Binding-site contacts:
Ligand atom N7 contacts residue TYR85 of chain 51.C at 3.8 Å.
Ligand atom OP2 contacts residue LYS57 of chain 56.C at 3.0 Å (salt-bridge).
Ligand atom O4' contacts residue LYS61 of chain 51.C at 3.7 Å.
Ligand atom OP1 contacts residue LYS89 of chain 56.C at 3.5 Å (salt-bridge).
Ligand atom OP2 contacts residue LYS89 of chain 56.C at 3.5 Å (salt-bridge).
Ligand atom OP2 contacts residue SER51 of chain 56.C at 3.3 Å (h-bond).
Ligand atom N7 contacts residue LYS61 of chain 51.C at 3.4 Å.
Ligand atom OP2 contacts residue TYR85 of chain 51.C at 2.6 Å (h-bond).
Ligand atom C6 contacts residue THR45 of chain 51.C at 3.4 Å.
Ligand atom OP2 contacts residue LYS57 of chain 56.C at 3.5 Å (salt-bridge).
Ligand atom N6 contacts residue THR45 of chain 51.C at 2.8 Å (h-bond).
Ligand atom C5' contacts residue LYS57 of chain 56.C at 3.8 Å.
Ligand atom O5' contacts residue ARG49 of chain 56.C at 3.6 Å (salt-bridge).
Ligand atom P contacts residue SER51 of chain 56.C at 3.2 Å.
Ligand atom C5 contacts residue THR45 of chain 51.C at 3.4 Å.
Ligand atom OP1 contacts residue SER51 of chain 56.C at 2.7 Å (h-bond).
Ligand atom OP1 contacts residue ARG49 of chain 56.C at 2.6 Å (salt-bridge).
Ligand atom N6 contacts residue THR59 of chain 51.C at 2.7 Å (h-bond).
Ligand atom P contacts residue LYS57 of chain 56.C at 3.1 Å.
Ligand atom C4' contacts residue ARG49 of chain 56.C at 3.6 Å.
Ligand atom OP1 contacts residue SER52 of chain 56.C at 3.1 Å.
Ligand atom O5' contacts residue LYS89 of chain 56.C at 3.2 Å (salt-bridge).
Ligand atom O5' contacts residue LYS57 of chain 56.C at 2.8 Å (salt-bridge).
Ligand atom C6 contacts residue THR59 of chain 51.C at 3.5 Å.
Ligand atom C5' contacts residue ARG49 of chain 56.C at 2.6 Å.
Ligand atom C8 contacts residue LYS61 of chain 51.C at 3.6 Å.
Ligand atom O3' contacts residue SER51 of chain 56.C at 3.3 Å (h-bond).
Ligand atom N7 contacts residue THR45 of chain 51.C at 2.7 Å (h-bond).
Ligand atom OP1 contacts residue LYS57 of chain 56.C at 2.9 Å.
Ligand atom N1 contacts residue THR59 of chain 51.C at 3.4 Å.
Ligand atom OP1 contacts residue ASN55 of chain 56.C at 3.0 Å (h-bond).
Ligand atom N6 contacts residue CYS46 of chain 51.C at 3.6 Å (h-bond).
Ligand atom OP2 contacts residue LYS43 of chain 51.C at 2.7 Å (salt-bridge).
Ligand atom C2 contacts residue SER47 of chain 51.C at 3.2 Å.
Ligand atom P contacts residue ARG49 of chain 56.C at 3.7 Å.
Ligand atom N9 contacts residue LYS61 of chain 51.C at 3.8 Å.
Ligand atom OP2 contacts residue THR91 of chain 56.C at 3.7 Å.
Ligand atom OP1 contacts residue ASN55 of chain 56.C at 3.2 Å.
Ligand atom O3' contacts residue ARG49 of chain 56.C at 3.6 Å (salt-bridge).
Ligand atom N1 contacts residue SER47 of chain 51.C at 2.7 Å (h-bond).

The protein below binds the small molecule below.
Small molecule (SMILES): Nc1ccn([C@@H]2O[C@H](CO[P](=O)(O)O[C@H]3[C@@H](O)[C@H](n4cnc5c(N)ncnc54)O[C@@H]3CO[P](=O)(O)O[C@H]3[C@@H](O)[C@H](n4cnc5c(=O)nc(N)[nH]c54)O[C@@H]3CO[P](=O)(O)O[C@H]3[C@@H](O)[C@H](n4cnc5c(N)ncnc54)O[C@@H]3CO[P](=O)(O)O[C@H]3[C@@H](O)[C@H](n4cnc5c(N)ncnc54)O[C@@H]3CO[P](=O)(O)O[C@H]3[C@@H](O)[C@H](n4ccc(=O)[nH]c4=O)O[C@@H]3CO[P](=O)(O)O[C@H]3[C@@H](O)[C@H](n4ccc(N)nc4=O)O[C@@H]3CO[P](=O)(O)O[C@H]3[C@@H](O)[C@H](n4ccc(=O)[nH]c4=O)O[C@@H]3CO[P](=O)(O)O[C@H]3[C@@H](O)[C@H](n4cnc5c(=O)nc(N)[nH]c54)O[C@@H]3CO)[C@@H](O)[C@H]2O)c(=O)n1

Sequence of chain 56.C:
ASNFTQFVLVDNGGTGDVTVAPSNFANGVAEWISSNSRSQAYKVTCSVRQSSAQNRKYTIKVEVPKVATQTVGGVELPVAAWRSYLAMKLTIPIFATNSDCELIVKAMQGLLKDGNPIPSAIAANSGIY

Sequence of chain 51.C:
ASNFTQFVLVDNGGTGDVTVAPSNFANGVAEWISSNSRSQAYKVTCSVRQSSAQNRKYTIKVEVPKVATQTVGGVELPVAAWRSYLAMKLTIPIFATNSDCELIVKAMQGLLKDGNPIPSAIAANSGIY